Sequence of chain 4.A:
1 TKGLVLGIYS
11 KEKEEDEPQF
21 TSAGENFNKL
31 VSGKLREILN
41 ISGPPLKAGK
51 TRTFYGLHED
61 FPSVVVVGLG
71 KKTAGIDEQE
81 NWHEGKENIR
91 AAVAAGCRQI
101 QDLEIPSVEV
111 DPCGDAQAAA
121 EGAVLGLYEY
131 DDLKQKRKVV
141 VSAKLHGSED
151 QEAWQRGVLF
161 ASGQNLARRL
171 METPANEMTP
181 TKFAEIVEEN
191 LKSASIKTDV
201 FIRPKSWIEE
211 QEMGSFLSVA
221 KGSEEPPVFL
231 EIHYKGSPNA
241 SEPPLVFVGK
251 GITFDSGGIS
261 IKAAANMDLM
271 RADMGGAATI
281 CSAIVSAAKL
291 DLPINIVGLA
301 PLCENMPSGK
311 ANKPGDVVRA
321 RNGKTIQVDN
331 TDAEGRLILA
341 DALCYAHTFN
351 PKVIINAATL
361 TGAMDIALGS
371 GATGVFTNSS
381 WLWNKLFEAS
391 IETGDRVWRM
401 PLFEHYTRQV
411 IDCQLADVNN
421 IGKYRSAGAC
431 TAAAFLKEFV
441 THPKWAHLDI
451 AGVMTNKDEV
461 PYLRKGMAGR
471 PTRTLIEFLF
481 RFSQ

The small molecule below binds the protein below.
Small molecule (SMILES): CC(C)C[C@H](N)C(=O)O

Binding-site contacts:
Ligand atom CG contacts residue MET270 of chain 4.A at 4.1 Å (hydrophobic).
Ligand atom CD1 contacts residue GLY362 of chain 4.A at 3.9 Å.
Ligand atom CA contacts residue LEU360 of chain 4.A at 3.5 Å (hydrophobic).
Ligand atom C contacts residue ASP332 of chain 4.A at 3.5 Å.
Ligand atom OXT contacts residue ZN1 of chain 4.B at 2.1 Å.
Ligand atom CB contacts residue LYS262 of chain 4.A at 4.0 Å.
Ligand atom OXT contacts residue ZN1 of chain 4.C at 3.6 Å.
Ligand atom CA contacts residue ZN1 of chain 4.B at 3.9 Å.
Ligand atom CB contacts residue LEU360 of chain 4.A at 4.1 Å (hydrophobic).
Ligand atom CD2 contacts residue THR359 of chain 4.A at 3.3 Å.
Ligand atom O contacts residue ASP255 of chain 4.A at 3.1 Å (salt-bridge).
Ligand atom OXT contacts residue GLU334 of chain 4.A at 4.1 Å.
Ligand atom C contacts residue ASP255 of chain 4.A at 3.6 Å.
Ligand atom OXT contacts residue ASP255 of chain 4.A at 3.0 Å (salt-bridge).
Ligand atom CA contacts residue ZN1 of chain 4.C at 3.1 Å.
Ligand atom OXT contacts residue ASP332 of chain 4.A at 2.8 Å (salt-bridge).
Ligand atom O contacts residue ASP273 of chain 4.A at 4.0 Å.
Ligand atom CA contacts residue THR359 of chain 4.A at 3.7 Å.
Ligand atom O contacts residue LYS250 of chain 4.A at 3.2 Å (salt-bridge).
Ligand atom C contacts residue LYS250 of chain 4.A at 4.1 Å.
Ligand atom N contacts residue MET270 of chain 4.A at 3.8 Å.
Ligand atom CA contacts residue LYS250 of chain 4.A at 3.9 Å.
Ligand atom N contacts residue LYS250 of chain 4.A at 3.6 Å.
Ligand atom C contacts residue ZN1 of chain 4.C at 3.0 Å.
Ligand atom O contacts residue ZN1 of chain 4.C at 2.1 Å.
Ligand atom CA contacts residue ASP255 of chain 4.A at 4.0 Å.
Ligand atom N contacts residue ZN1 of chain 4.B at 3.8 Å.
Ligand atom N contacts residue THR359 of chain 4.A at 3.8 Å.
Ligand atom C contacts residue ZN1 of chain 4.B at 2.7 Å.
Ligand atom C contacts residue LEU360 of chain 4.A at 3.5 Å (hydrophobic).
Ligand atom O contacts residue LEU360 of chain 4.A at 4.0 Å.
Ligand atom N contacts residue ZN1 of chain 4.C at 2.4 Å.
Ligand atom OXT contacts residue LYS262 of chain 4.A at 2.9 Å (salt-bridge).
Ligand atom N contacts residue ASP273 of chain 4.A at 2.8 Å (salt-bridge).
Ligand atom O contacts residue GLU334 of chain 4.A at 3.0 Å (salt-bridge).
Ligand atom CD2 contacts residue ALA451 of chain 4.A at 3.7 Å (hydrophobic).
Ligand atom O contacts residue ASP332 of chain 4.A at 3.1 Å (salt-bridge).
Ligand atom N contacts residue ASP255 of chain 4.A at 3.2 Å (salt-bridge).
Ligand atom O contacts residue ZN1 of chain 4.B at 2.2 Å.
Ligand atom CA contacts residue ASP273 of chain 4.A at 3.8 Å.